Sequence of chain 3.B:
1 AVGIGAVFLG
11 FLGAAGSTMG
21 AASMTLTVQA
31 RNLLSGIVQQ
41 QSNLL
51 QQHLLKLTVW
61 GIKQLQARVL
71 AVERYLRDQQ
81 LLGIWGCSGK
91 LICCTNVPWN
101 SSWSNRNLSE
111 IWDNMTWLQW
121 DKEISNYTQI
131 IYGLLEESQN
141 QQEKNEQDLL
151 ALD

This small molecule binds to this protein.
Small molecule (SMILES): CC(=O)N[C@@H]1[C@@H](O)[C@H](O)[C@@H](CO)O[C@H]1O

Sequence of chain 3.F:
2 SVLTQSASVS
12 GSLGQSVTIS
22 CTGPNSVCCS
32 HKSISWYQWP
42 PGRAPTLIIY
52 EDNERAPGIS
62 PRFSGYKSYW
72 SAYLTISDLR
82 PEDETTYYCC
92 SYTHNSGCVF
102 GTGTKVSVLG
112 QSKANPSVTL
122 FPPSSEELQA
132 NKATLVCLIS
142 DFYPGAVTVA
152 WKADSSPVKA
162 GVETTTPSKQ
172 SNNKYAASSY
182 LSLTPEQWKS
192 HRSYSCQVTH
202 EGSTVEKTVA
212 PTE

Binding-site contacts:
Ligand atom O5 contacts residue ARG56 of chain 3.F at 4.0 Å.
Ligand atom N2 contacts residue ASN107 of chain 3.B at 2.1 Å (h-bond).
Ligand atom O4 contacts residue ARG56 of chain 3.F at 3.6 Å.
Ligand atom N2 contacts residue ARG56 of chain 3.F at 4.4 Å.
Ligand atom C6 contacts residue ASN105 of chain 3.B at 3.8 Å.
Ligand atom C8 contacts residue ASN107 of chain 3.B at 3.4 Å.
Ligand atom O7 contacts residue ASN107 of chain 3.B at 3.3 Å (h-bond).
Ligand atom O5 contacts residue ASN107 of chain 3.B at 1.9 Å (h-bond).
Ligand atom N2 contacts residue GLU55 of chain 3.F at 3.6 Å.
Ligand atom O6 contacts residue ASN105 of chain 3.B at 3.1 Å (h-bond).
Ligand atom C1 contacts residue ASN107 of chain 3.B at 1.3 Å.
Ligand atom C4 contacts residue ASN107 of chain 3.B at 3.7 Å.
Ligand atom C1 contacts residue GLU110 of chain 3.B at 3.9 Å.
Ligand atom C1 contacts residue ARG56 of chain 3.F at 3.6 Å.
Ligand atom C7 contacts residue GLU55 of chain 3.F at 4.0 Å.
Ligand atom O5 contacts residue GLU110 of chain 3.B at 4.4 Å.
Ligand atom C4 contacts residue ARG56 of chain 3.F at 4.4 Å.
Ligand atom C2 contacts residue ASN107 of chain 3.B at 2.2 Å.
Ligand atom O5 contacts residue PRO58 of chain 3.F at 3.6 Å.
Ligand atom O3 contacts residue ARG56 of chain 3.F at 3.6 Å.
Ligand atom C3 contacts residue ASN107 of chain 3.B at 3.4 Å.
Ligand atom C6 contacts residue PRO58 of chain 3.F at 3.5 Å (hydrophobic).
Ligand atom C7 contacts residue ASN107 of chain 3.B at 2.7 Å.
Ligand atom C8 contacts residue GLU55 of chain 3.F at 3.3 Å.
Ligand atom C5 contacts residue PRO58 of chain 3.F at 4.1 Å (hydrophobic).
Ligand atom C3 contacts residue ARG56 of chain 3.F at 3.5 Å.
Ligand atom C6 contacts residue ASN107 of chain 3.B at 4.2 Å.
Ligand atom C5 contacts residue ASN107 of chain 3.B at 3.3 Å.
Ligand atom C2 contacts residue ARG56 of chain 3.F at 4.5 Å.